Sequence of chain 1.B:
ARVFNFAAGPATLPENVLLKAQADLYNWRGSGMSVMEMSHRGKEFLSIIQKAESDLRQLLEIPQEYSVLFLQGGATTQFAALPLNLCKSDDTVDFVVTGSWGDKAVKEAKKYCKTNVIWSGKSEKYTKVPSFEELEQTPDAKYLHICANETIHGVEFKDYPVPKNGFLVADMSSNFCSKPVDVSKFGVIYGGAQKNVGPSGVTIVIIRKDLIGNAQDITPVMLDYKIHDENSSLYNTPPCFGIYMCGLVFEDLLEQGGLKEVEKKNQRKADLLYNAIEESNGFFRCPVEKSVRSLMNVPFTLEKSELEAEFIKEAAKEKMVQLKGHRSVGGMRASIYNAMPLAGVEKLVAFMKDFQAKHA

Binding-site contacts:
Ligand atom C contacts residue ARG335 of chain 1.A at 3.8 Å.
Ligand atom P contacts residue HIS328 of chain 1.A at 3.7 Å.
Ligand atom OG contacts residue TRP103 of chain 1.A at 3.3 Å.
Ligand atom P contacts residue ARG43 of chain 1.B at 3.6 Å.
Ligand atom O2P contacts residue HIS42 of chain 1.B at 3.0 Å (h-bond).
Ligand atom OXT contacts residue ARG335 of chain 1.A at 3.1 Å (salt-bridge).
Ligand atom C contacts residue ALA10 of chain 1.A at 4.0 Å (hydrophobic).
Ligand atom OXT contacts residue HIS328 of chain 1.A at 3.7 Å.
Ligand atom CB contacts residue PLP1 of chain 1.E at 3.0 Å.
Ligand atom O contacts residue HIS328 of chain 1.A at 3.9 Å.
Ligand atom O2P contacts residue ARG43 of chain 1.B at 2.9 Å (salt-bridge).
Ligand atom O1P contacts residue ARG43 of chain 1.B at 3.9 Å.
Ligand atom P contacts residue HIS42 of chain 1.B at 3.9 Å.
Ligand atom OG contacts residue PLP1 of chain 1.E at 3.9 Å.
Ligand atom O contacts residue ILE154 of chain 1.A at 3.6 Å.
Ligand atom N contacts residue TRP103 of chain 1.A at 3.0 Å.
Ligand atom P contacts residue ARG329 of chain 1.A at 3.9 Å.
Ligand atom O1P contacts residue TRP103 of chain 1.A at 4.0 Å.
Ligand atom O3P contacts residue ARG43 of chain 1.B at 2.9 Å (salt-bridge).
Ligand atom C contacts residue LYS197 of chain 1.A at 4.0 Å.
Ligand atom CA contacts residue PLP1 of chain 1.E at 2.5 Å.
Ligand atom O contacts residue THR153 of chain 1.A at 3.6 Å.
Ligand atom C contacts residue THR153 of chain 1.A at 4.0 Å.
Ligand atom N contacts residue PLP1 of chain 1.E at 1.5 Å.
Ligand atom O contacts residue ARG335 of chain 1.A at 3.3 Å (salt-bridge).
Ligand atom C contacts residue HIS328 of chain 1.A at 4.1 Å.
Ligand atom CB contacts residue LYS197 of chain 1.A at 3.4 Å.
Ligand atom O3P contacts residue ARG329 of chain 1.A at 3.1 Å (salt-bridge).
Ligand atom C contacts residue PLP1 of chain 1.E at 3.9 Å.
Ligand atom N contacts residue LYS197 of chain 1.A at 2.3 Å (salt-bridge).
Ligand atom O3P contacts residue HIS328 of chain 1.A at 3.7 Å.
Ligand atom OXT contacts residue ALA10 of chain 1.A at 3.4 Å.
Ligand atom OG contacts residue HIS328 of chain 1.A at 3.9 Å.
Ligand atom O contacts residue TRP103 of chain 1.A at 3.3 Å (h-bond).
Ligand atom CA contacts residue LYS197 of chain 1.A at 2.6 Å.
Ligand atom O3P contacts residue HIS42 of chain 1.B at 3.5 Å (h-bond).
Ligand atom CB contacts residue TRP103 of chain 1.A at 4.0 Å (hydrophobic).
Ligand atom O1P contacts residue ARG329 of chain 1.A at 3.0 Å (salt-bridge).
Ligand atom O1P contacts residue HIS328 of chain 1.A at 2.9 Å (h-bond).
Ligand atom CA contacts residue TRP103 of chain 1.A at 3.9 Å (hydrophobic).

The protein below binds the small molecule below.
Small molecule (SMILES): N[C@@H](COP(=O)(O)O)C(=O)O

Sequence of chain 1.A:
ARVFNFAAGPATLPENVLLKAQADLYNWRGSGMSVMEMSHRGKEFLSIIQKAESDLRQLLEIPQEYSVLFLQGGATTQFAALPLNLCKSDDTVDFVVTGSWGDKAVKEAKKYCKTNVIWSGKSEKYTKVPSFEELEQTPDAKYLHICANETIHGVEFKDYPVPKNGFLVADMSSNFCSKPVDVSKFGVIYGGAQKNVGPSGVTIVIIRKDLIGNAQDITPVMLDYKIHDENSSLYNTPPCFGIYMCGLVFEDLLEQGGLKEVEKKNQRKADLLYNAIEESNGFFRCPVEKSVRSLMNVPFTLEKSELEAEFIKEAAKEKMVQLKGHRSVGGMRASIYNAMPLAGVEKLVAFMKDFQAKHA